Binding-site contacts:
Ligand atom C4 contacts residue DMS1 of chain 1.E at 3.7 Å.
Ligand atom C9 contacts residue CYS145 of chain 1.A at 4.0 Å (hydrophobic).
Ligand atom C3 contacts residue DMS1 of chain 1.E at 3.9 Å.
Ligand atom C1 contacts residue CYS145 of chain 1.A at 2.7 Å (hydrophobic).
Ligand atom C3 contacts residue HIS41 of chain 1.A at 4.0 Å.
Ligand atom C6 contacts residue HIS41 of chain 1.A at 3.6 Å.
Ligand atom C1 contacts residue SER144 of chain 1.A at 4.2 Å.
Ligand atom C6 contacts residue HIS164 of chain 1.A at 4.0 Å.
Ligand atom S contacts residue MET49 of chain 1.A at 3.8 Å.
Ligand atom N contacts residue CYS145 of chain 1.A at 3.4 Å (h-bond).
Ligand atom N contacts residue ASN142 of chain 1.A at 3.8 Å.
Ligand atom C9 contacts residue HIS41 of chain 1.A at 3.9 Å.
Ligand atom C10 contacts residue CYS145 of chain 1.A at 3.6 Å (hydrophobic).
Ligand atom O contacts residue SER144 of chain 1.A at 3.3 Å (h-bond).
Ligand atom C5 contacts residue MET49 of chain 1.A at 3.5 Å (hydrophobic).
Ligand atom N1 contacts residue HIS41 of chain 1.A at 4.2 Å.
Ligand atom C7 contacts residue MET165 of chain 1.A at 3.8 Å (hydrophobic).
Ligand atom C7 contacts residue ASP187 of chain 1.A at 4.2 Å.
Ligand atom C6 contacts residue MET49 of chain 1.A at 3.2 Å (hydrophobic).
Ligand atom C contacts residue SER144 of chain 1.A at 3.9 Å.
Ligand atom C contacts residue CYS145 of chain 1.A at 1.8 Å (hydrophobic).
Ligand atom C contacts residue HIS163 of chain 1.A at 3.6 Å.
Ligand atom C8 contacts residue MET49 of chain 1.A at 3.5 Å (hydrophobic).
Ligand atom C9 contacts residue HIS164 of chain 1.A at 3.5 Å.
Ligand atom C contacts residue HIS164 of chain 1.A at 4.2 Å.
Ligand atom C10 contacts residue HIS164 of chain 1.A at 4.0 Å.
Ligand atom S contacts residue GLN189 of chain 1.A at 3.8 Å.
Ligand atom C4 contacts residue MET49 of chain 1.A at 4.0 Å (hydrophobic).
Ligand atom C4 contacts residue HIS41 of chain 1.A at 3.9 Å.
Ligand atom C10 contacts residue ASN142 of chain 1.A at 4.2 Å.
Ligand atom O contacts residue LEU141 of chain 1.A at 3.9 Å.
Ligand atom C1 contacts residue GLY143 of chain 1.A at 3.8 Å.
Ligand atom C7 contacts residue MET49 of chain 1.A at 3.4 Å (hydrophobic).
Ligand atom S contacts residue ARG188 of chain 1.A at 4.0 Å.
Ligand atom O contacts residue GLY143 of chain 1.A at 2.7 Å (h-bond).
Ligand atom C2 contacts residue ASN142 of chain 1.A at 3.6 Å.
Ligand atom C8 contacts residue GLN189 of chain 1.A at 3.7 Å.
Ligand atom O contacts residue ASN142 of chain 1.A at 3.6 Å.
Ligand atom O contacts residue CYS145 of chain 1.A at 3.2 Å (h-bond).
Ligand atom C7 contacts residue ARG188 of chain 1.A at 4.1 Å.

Sequence of chain 1.A:
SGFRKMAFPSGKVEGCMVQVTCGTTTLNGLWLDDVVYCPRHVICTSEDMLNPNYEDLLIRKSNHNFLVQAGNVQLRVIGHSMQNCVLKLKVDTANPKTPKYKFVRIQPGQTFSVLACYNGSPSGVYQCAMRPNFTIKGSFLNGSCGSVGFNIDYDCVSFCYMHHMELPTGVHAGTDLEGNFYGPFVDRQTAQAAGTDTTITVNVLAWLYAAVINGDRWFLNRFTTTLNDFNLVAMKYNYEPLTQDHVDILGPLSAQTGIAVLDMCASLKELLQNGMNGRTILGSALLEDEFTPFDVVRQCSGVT

A protein and the small-molecule ligand that binds it are described below.
Small molecule (SMILES): CC(=O)N1CCN(Cc2ccsc2)CC1